This protein binds this small molecule.
Small molecule (SMILES): CC(=O)N[C@H]1[C@H](O[C@H]2[C@H](O)[C@@H](NC(C)=O)CO[C@@H]2CO[C@H]2O[C@@H](C)[C@@H](O)[C@@H](O)[C@@H]2O)O[C@H](CO)[C@@H](O)[C@@H]1O

Binding-site contacts:
Ligand atom C3 contacts residue PRO281 of chain 1.A at 4.5 Å (hydrophobic).
Ligand atom C4 contacts residue ASN241 of chain 1.A at 4.3 Å.
Ligand atom C3 contacts residue PHE278 of chain 1.A at 3.5 Å (hydrophobic).
Ligand atom O7 contacts residue ASN241 of chain 1.A at 3.6 Å (h-bond).
Ligand atom O5 contacts residue ASN241 of chain 1.A at 2.4 Å (h-bond).
Ligand atom C4 contacts residue PHE278 of chain 1.A at 3.2 Å (hydrophobic).
Ligand atom O5 contacts residue ASN245 of chain 1.A at 4.1 Å.
Ligand atom C7 contacts residue PRO281 of chain 1.A at 4.5 Å (hydrophobic).
Ligand atom C6 contacts residue ASN245 of chain 1.A at 3.9 Å.
Ligand atom C6 contacts residue LEU249 of chain 1.A at 3.8 Å (hydrophobic).
Ligand atom C3 contacts residue ASN245 of chain 1.A at 4.4 Å.
Ligand atom O3 contacts residue PRO281 of chain 1.A at 4.0 Å.
Ligand atom C6 contacts residue LYS248 of chain 1.A at 4.1 Å.
Ligand atom C5 contacts residue PHE278 of chain 1.A at 4.4 Å (hydrophobic).
Ligand atom O4 contacts residue LEU249 of chain 1.A at 3.9 Å.
Ligand atom O6 contacts residue ASN245 of chain 1.A at 4.1 Å.
Ligand atom C1 contacts residue ASN241 of chain 1.A at 1.5 Å.
Ligand atom C1 contacts residue ASN245 of chain 1.A at 4.0 Å.
Ligand atom C5 contacts residue ASN241 of chain 1.A at 3.7 Å.
Ligand atom C6 contacts residue ASN245 of chain 1.A at 3.5 Å.
Ligand atom O3 contacts residue PRO281 of chain 1.A at 4.0 Å.
Ligand atom O2 contacts residue PRO281 of chain 1.A at 3.6 Å.
Ligand atom C4 contacts residue LEU249 of chain 1.A at 4.2 Å (hydrophobic).
Ligand atom C2 contacts residue ASN241 of chain 1.A at 2.5 Å.
Ligand atom C1 contacts residue ASN245 of chain 1.A at 3.7 Å.
Ligand atom C5 contacts residue ASN245 of chain 1.A at 3.9 Å.
Ligand atom C8 contacts residue PRO281 of chain 1.A at 3.5 Å (hydrophobic).
Ligand atom O3 contacts residue VAL280 of chain 1.A at 4.1 Å.
Ligand atom C7 contacts residue ASN241 of chain 1.A at 3.6 Å.
Ligand atom N2 contacts residue ASN241 of chain 1.A at 3.0 Å (h-bond).
Ligand atom C5 contacts residue ASN245 of chain 1.A at 3.6 Å.
Ligand atom O5 contacts residue ASN245 of chain 1.A at 3.1 Å (h-bond).
Ligand atom O4 contacts residue PHE278 of chain 1.A at 3.7 Å.
Ligand atom C4 contacts residue ASN245 of chain 1.A at 4.3 Å.
Ligand atom C3 contacts residue ASN241 of chain 1.A at 3.9 Å.
Ligand atom O3 contacts residue PHE278 of chain 1.A at 3.6 Å (h-bond).
Ligand atom C5 contacts residue LEU249 of chain 1.A at 4.4 Å (hydrophobic).

Sequence of chain 1.A:
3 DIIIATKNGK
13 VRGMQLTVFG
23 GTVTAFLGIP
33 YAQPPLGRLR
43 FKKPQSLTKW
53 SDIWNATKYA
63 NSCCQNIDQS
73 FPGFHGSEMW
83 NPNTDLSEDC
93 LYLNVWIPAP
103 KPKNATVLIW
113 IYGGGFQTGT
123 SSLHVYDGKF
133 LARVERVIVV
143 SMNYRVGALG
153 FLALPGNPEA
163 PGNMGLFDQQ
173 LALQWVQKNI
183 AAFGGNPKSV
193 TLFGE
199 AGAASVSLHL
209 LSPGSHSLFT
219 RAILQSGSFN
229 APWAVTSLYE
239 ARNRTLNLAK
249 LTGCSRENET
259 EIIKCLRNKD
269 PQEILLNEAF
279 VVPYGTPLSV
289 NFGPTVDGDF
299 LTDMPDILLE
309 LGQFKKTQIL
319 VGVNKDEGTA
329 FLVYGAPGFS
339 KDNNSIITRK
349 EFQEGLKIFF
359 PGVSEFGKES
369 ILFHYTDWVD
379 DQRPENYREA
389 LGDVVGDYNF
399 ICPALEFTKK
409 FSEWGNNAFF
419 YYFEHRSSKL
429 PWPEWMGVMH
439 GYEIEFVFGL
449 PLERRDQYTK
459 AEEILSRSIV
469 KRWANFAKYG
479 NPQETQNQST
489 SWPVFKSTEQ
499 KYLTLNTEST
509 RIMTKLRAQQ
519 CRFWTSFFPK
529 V